Sequence of chain 1.C:
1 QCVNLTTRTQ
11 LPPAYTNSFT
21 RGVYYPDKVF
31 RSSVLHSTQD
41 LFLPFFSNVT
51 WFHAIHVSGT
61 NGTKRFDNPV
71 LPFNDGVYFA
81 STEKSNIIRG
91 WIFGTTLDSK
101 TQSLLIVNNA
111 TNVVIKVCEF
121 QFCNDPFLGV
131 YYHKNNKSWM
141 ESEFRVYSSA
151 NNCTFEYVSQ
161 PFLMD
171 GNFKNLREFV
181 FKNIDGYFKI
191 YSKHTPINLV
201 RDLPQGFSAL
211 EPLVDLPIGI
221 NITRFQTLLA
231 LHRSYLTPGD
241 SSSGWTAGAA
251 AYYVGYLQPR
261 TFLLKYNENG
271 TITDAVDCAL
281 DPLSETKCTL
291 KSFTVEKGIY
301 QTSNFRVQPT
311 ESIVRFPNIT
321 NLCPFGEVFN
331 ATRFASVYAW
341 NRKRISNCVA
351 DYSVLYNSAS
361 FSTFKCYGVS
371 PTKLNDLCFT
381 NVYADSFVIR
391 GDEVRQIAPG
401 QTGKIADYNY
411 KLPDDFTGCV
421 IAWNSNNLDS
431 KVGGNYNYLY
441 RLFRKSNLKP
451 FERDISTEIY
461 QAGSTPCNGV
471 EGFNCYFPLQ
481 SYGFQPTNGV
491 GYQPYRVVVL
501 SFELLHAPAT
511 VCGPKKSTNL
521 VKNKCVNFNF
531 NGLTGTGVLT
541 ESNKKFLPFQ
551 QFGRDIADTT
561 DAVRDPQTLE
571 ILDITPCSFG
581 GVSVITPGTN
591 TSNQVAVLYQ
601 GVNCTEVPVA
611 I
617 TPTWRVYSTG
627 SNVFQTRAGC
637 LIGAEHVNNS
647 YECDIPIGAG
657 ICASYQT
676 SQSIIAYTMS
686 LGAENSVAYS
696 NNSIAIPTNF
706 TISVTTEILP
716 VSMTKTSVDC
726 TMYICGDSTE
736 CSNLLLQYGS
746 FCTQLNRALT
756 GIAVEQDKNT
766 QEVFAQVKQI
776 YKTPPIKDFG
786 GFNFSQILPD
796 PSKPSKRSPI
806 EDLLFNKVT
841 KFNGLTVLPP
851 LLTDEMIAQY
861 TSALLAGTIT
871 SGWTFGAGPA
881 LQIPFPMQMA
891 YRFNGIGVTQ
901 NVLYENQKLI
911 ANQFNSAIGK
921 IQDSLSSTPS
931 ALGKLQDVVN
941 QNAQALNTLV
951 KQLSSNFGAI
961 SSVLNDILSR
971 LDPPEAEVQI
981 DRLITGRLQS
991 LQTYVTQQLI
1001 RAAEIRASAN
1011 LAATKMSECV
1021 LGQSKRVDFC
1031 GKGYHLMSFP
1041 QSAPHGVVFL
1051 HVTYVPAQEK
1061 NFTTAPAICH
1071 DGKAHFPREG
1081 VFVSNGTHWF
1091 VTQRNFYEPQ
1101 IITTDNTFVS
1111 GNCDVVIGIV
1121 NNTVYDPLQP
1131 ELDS

Binding-site contacts:
Ligand atom O5 contacts residue ASN1061 of chain 1.C at 2.4 Å (h-bond).
Ligand atom C4 contacts residue ASN1061 of chain 1.C at 4.2 Å.
Ligand atom C6 contacts residue ALA693 of chain 1.C at 4.0 Å (hydrophobic).
Ligand atom C5 contacts residue ASN1061 of chain 1.C at 3.7 Å.
Ligand atom C8 contacts residue LYS1060 of chain 1.C at 4.3 Å.
Ligand atom O7 contacts residue ASN1061 of chain 1.C at 3.4 Å (h-bond).
Ligand atom C7 contacts residue ASN1061 of chain 1.C at 3.4 Å.
Ligand atom C3 contacts residue ASN1061 of chain 1.C at 3.8 Å.
Ligand atom O6 contacts residue ALA693 of chain 1.C at 3.9 Å.
Ligand atom N2 contacts residue ASN1061 of chain 1.C at 2.9 Å (h-bond).
Ligand atom C4 contacts residue ALA693 of chain 1.C at 4.5 Å (hydrophobic).
Ligand atom C8 contacts residue GLU1059 of chain 1.C at 4.1 Å.
Ligand atom O4 contacts residue ALA693 of chain 1.C at 4.2 Å.
Ligand atom C1 contacts residue ASN1061 of chain 1.C at 1.4 Å.
Ligand atom C2 contacts residue ASN1061 of chain 1.C at 2.5 Å.
Ligand atom C8 contacts residue ASN1061 of chain 1.C at 3.9 Å.
Ligand atom C5 contacts residue ALA693 of chain 1.C at 3.6 Å (hydrophobic).

A small-molecule ligand and the protein it binds are described below.
Small molecule (SMILES): CC(=O)N[C@@H]1[C@@H](O)[C@H](O)[C@@H](CO)O[C@H]1O